A protein and the small-molecule ligand that binds it are described below.
Small molecule (SMILES): CC(=O)N[C@H]1[C@H](O[C@H]2[C@H](O)[C@@H](NC(C)=O)CO[C@@H]2CO)O[C@H](CO)[C@@H](O)[C@@H]1O

Binding-site contacts:
Ligand atom N2 contacts residue ASN239 of chain 1.A at 2.9 Å (h-bond).
Ligand atom C1 contacts residue ASN239 of chain 1.A at 1.4 Å.
Ligand atom C3 contacts residue ASN239 of chain 1.A at 3.8 Å.
Ligand atom C7 contacts residue ASN239 of chain 1.A at 2.9 Å.
Ligand atom C5 contacts residue THR241 of chain 1.A at 4.2 Å.
Ligand atom C7 contacts residue GLU232 of chain 1.A at 3.0 Å.
Ligand atom N2 contacts residue GLU232 of chain 1.A at 2.4 Å (salt-bridge).
Ligand atom C6 contacts residue SER236 of chain 1.A at 4.2 Å.
Ligand atom C2 contacts residue ASN239 of chain 1.A at 2.5 Å.
Ligand atom C5 contacts residue GLU232 of chain 1.A at 4.4 Å.
Ligand atom C4 contacts residue ASN239 of chain 1.A at 4.3 Å.
Ligand atom C1 contacts residue GLU232 of chain 1.A at 3.7 Å.
Ligand atom O7 contacts residue GLU232 of chain 1.A at 4.1 Å.
Ligand atom O4 contacts residue GLU232 of chain 1.A at 2.3 Å (salt-bridge).
Ligand atom O7 contacts residue ASN239 of chain 1.A at 2.6 Å (h-bond).
Ligand atom C8 contacts residue ASN239 of chain 1.A at 4.2 Å.
Ligand atom C2 contacts residue GLU232 of chain 1.A at 3.3 Å.
Ligand atom O5 contacts residue THR241 of chain 1.A at 4.1 Å.
Ligand atom C5 contacts residue ASN239 of chain 1.A at 3.7 Å.
Ligand atom C1 contacts residue GLU235 of chain 1.A at 4.4 Å.
Ligand atom C8 contacts residue GLU232 of chain 1.A at 3.1 Å.
Ligand atom C1 contacts residue THR241 of chain 1.A at 3.5 Å.
Ligand atom C6 contacts residue GLU235 of chain 1.A at 4.3 Å.
Ligand atom O6 contacts residue GLU232 of chain 1.A at 3.3 Å (salt-bridge).
Ligand atom O6 contacts residue GLU235 of chain 1.A at 3.1 Å (salt-bridge).
Ligand atom O5 contacts residue GLU235 of chain 1.A at 4.0 Å.
Ligand atom O6 contacts residue SER236 of chain 1.A at 4.4 Å.
Ligand atom C6 contacts residue GLU232 of chain 1.A at 3.3 Å.
Ligand atom C4 contacts residue GLU232 of chain 1.A at 3.4 Å.
Ligand atom C3 contacts residue GLU232 of chain 1.A at 3.5 Å.
Ligand atom O5 contacts residue SER236 of chain 1.A at 4.3 Å.
Ligand atom O5 contacts residue ASN239 of chain 1.A at 2.4 Å (h-bond).
Ligand atom N2 contacts residue THR241 of chain 1.A at 4.5 Å.

Sequence of chain 1.A:
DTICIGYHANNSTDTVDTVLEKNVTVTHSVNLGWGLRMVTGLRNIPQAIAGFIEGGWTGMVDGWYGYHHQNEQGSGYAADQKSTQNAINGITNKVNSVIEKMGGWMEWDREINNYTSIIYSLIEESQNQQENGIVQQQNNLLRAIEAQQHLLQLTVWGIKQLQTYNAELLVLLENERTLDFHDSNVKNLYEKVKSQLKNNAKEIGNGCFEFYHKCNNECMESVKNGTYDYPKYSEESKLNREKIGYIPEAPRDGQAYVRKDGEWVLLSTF